The small molecule below binds the protein below.
Small molecule (SMILES): Cn1cnc2ncn(Cc3nc([C@@H]4CO[C@@H](c5ccc(F)cc5)C4)no3)c(=O)c21

Sequence of chain 1.C:
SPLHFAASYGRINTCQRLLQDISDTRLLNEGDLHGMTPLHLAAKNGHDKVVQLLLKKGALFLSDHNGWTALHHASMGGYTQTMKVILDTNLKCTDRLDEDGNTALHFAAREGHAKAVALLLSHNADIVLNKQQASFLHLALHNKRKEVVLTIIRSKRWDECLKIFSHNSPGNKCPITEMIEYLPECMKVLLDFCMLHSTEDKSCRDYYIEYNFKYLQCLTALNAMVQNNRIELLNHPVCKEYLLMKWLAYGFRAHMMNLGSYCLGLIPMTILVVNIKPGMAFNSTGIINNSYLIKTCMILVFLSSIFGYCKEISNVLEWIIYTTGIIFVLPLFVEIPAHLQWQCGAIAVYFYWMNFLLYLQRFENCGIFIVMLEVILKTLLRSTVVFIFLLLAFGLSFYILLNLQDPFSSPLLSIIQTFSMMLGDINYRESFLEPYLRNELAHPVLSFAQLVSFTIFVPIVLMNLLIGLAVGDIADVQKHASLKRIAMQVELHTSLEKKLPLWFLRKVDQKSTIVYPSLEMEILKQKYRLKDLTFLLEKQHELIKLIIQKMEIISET

Binding-site contacts:
Ligand atom C24 contacts residue ARG528 of chain 1.C at 3.7 Å.
Ligand atom C12 contacts residue TRP264 of chain 1.C at 3.5 Å (hydrophobic).
Ligand atom C5 contacts residue TRP264 of chain 1.C at 3.8 Å (hydrophobic).
Ligand atom C15 contacts residue GLN404 of chain 1.C at 3.8 Å.
Ligand atom C1 contacts residue LEU260 of chain 1.C at 3.5 Å (hydrophobic).
Ligand atom N16 contacts residue GLN404 of chain 1.C at 3.7 Å.
Ligand atom N11 contacts residue TRP264 of chain 1.C at 3.7 Å.
Ligand atom N4 contacts residue GLU407 of chain 1.C at 3.5 Å (salt-bridge).
Ligand atom N11 contacts residue GLU407 of chain 1.C at 3.9 Å.
Ligand atom O8 contacts residue HIS536 of chain 1.C at 2.8 Å (h-bond).
Ligand atom N14 contacts residue ARG405 of chain 1.C at 3.9 Å.
Ligand atom C7 contacts residue TRP264 of chain 1.C at 3.5 Å (hydrophobic).
Ligand atom C10 contacts residue ARG405 of chain 1.C at 3.8 Å.
Ligand atom C6 contacts residue TRP264 of chain 1.C at 3.7 Å (hydrophobic).
Ligand atom C27 contacts residue LYS527 of chain 1.C at 3.7 Å.
Ligand atom F29 contacts residue VAL520 of chain 1.C at 3.7 Å.
Ligand atom N2 contacts residue TRP264 of chain 1.C at 3.9 Å.
Ligand atom O8 contacts residue GLN532 of chain 1.C at 3.6 Å.
Ligand atom C1 contacts residue LEU261 of chain 1.C at 3.7 Å (hydrophobic).
Ligand atom F29 contacts residue ALA524 of chain 1.C at 3.5 Å.
Ligand atom C13 contacts residue GLN532 of chain 1.C at 3.9 Å.
Ligand atom C22 contacts residue PHE406 of chain 1.C at 3.7 Å (hydrophobic).
Ligand atom N16 contacts residue ARG405 of chain 1.C at 3.8 Å.
Ligand atom C15 contacts residue ARG405 of chain 1.C at 3.8 Å.
Ligand atom C19 contacts residue MET531 of chain 1.C at 3.6 Å (hydrophobic).
Ligand atom C26 contacts residue ILE411 of chain 1.C at 3.8 Å (hydrophobic).
Ligand atom N9 contacts residue TRP264 of chain 1.C at 3.5 Å.
Ligand atom C13 contacts residue ARG405 of chain 1.C at 3.9 Å.
Ligand atom C25 contacts residue ILE411 of chain 1.C at 3.7 Å (hydrophobic).
Ligand atom C28 contacts residue MET531 of chain 1.C at 3.9 Å (hydrophobic).
Ligand atom C1 contacts residue TRP264 of chain 1.C at 3.9 Å (hydrophobic).
Ligand atom C18 contacts residue GLN404 of chain 1.C at 3.4 Å.
Ligand atom O8 contacts residue TRP264 of chain 1.C at 3.7 Å.
Ligand atom C23 contacts residue ARG528 of chain 1.C at 3.9 Å.
Ligand atom C3 contacts residue LEU261 of chain 1.C at 3.9 Å (hydrophobic).
Ligand atom O17 contacts residue ARG405 of chain 1.C at 3.9 Å.
Ligand atom C10 contacts residue TRP264 of chain 1.C at 3.5 Å (hydrophobic).
Ligand atom F29 contacts residue ILE411 of chain 1.C at 3.7 Å.
Ligand atom C19 contacts residue GLN404 of chain 1.C at 3.7 Å.
Ligand atom C7 contacts residue GLN532 of chain 1.C at 3.9 Å.